This small molecule binds to this protein.
Small molecule (SMILES): C[C@H](CCCC(C)(C)O)[C@H]1CC[C@H]2[C@@H]3CC=C4C[C@@H](O)CC[C@]4(C)[C@H]3CC[C@]12C

Sequence of chain 1.A:
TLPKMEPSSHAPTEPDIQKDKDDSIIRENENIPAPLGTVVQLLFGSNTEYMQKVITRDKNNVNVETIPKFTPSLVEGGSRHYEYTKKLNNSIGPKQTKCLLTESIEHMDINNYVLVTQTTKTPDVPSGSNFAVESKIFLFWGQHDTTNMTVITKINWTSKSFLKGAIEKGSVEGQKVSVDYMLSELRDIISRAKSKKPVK

Binding-site contacts:
Ligand atom C5 contacts residue GLN178 of chain 1.A at 4.0 Å.
Ligand atom C6 contacts residue LYS89 of chain 1.A at 3.8 Å.
Ligand atom C12 contacts residue THR125 of chain 1.A at 4.0 Å.
Ligand atom O2 contacts residue ILE95 of chain 1.A at 3.6 Å (h-bond).
Ligand atom C25 contacts residue ILE95 of chain 1.A at 4.1 Å (hydrophobic).
Ligand atom C4 contacts residue SER181 of chain 1.A at 3.6 Å.
Ligand atom C2 contacts residue GLN121 of chain 1.A at 4.0 Å.
Ligand atom C21 contacts residue PHE134 of chain 1.A at 3.8 Å (hydrophobic).
Ligand atom C24 contacts residue ALA169 of chain 1.A at 4.0 Å (hydrophobic).
Ligand atom C21 contacts residue VAL128 of chain 1.A at 4.2 Å (hydrophobic).
Ligand atom C17 contacts residue GLY173 of chain 1.A at 4.0 Å.
Ligand atom C3 contacts residue SER181 of chain 1.A at 4.2 Å.
Ligand atom C8 contacts residue LYS89 of chain 1.A at 4.1 Å.
Ligand atom C6 contacts residue GLN178 of chain 1.A at 3.8 Å.
Ligand atom C15 contacts residue GLY177 of chain 1.A at 4.2 Å.
Ligand atom C6 contacts residue SER181 of chain 1.A at 3.6 Å.
Ligand atom C7 contacts residue GLY177 of chain 1.A at 3.7 Å.
Ligand atom C7 contacts residue LYS89 of chain 1.A at 3.8 Å.
Ligand atom C19 contacts residue CYS102 of chain 1.A at 3.7 Å (hydrophobic).
Ligand atom C18 contacts residue THR125 of chain 1.A at 3.9 Å.
Ligand atom C6 contacts residue GLY177 of chain 1.A at 4.0 Å.
Ligand atom C3 contacts residue GLN121 of chain 1.A at 3.7 Å.
Ligand atom C2 contacts residue THR123 of chain 1.A at 3.4 Å.
Ligand atom C7 contacts residue GLN178 of chain 1.A at 4.1 Å.
Ligand atom C19 contacts residue THR123 of chain 1.A at 4.0 Å.
Ligand atom C27 contacts residue GLY96 of chain 1.A at 3.7 Å.
Ligand atom C19 contacts residue TYR87 of chain 1.A at 4.0 Å (hydrophobic).
Ligand atom C26 contacts residue PRO129 of chain 1.A at 3.4 Å (hydrophobic).
Ligand atom C11 contacts residue VAL136 of chain 1.A at 4.0 Å (hydrophobic).
Ligand atom C16 contacts residue GLY173 of chain 1.A at 3.4 Å.
Ligand atom C21 contacts residue THR125 of chain 1.A at 4.2 Å.
Ligand atom C4 contacts residue TYR87 of chain 1.A at 3.8 Å (hydrophobic).
Ligand atom C27 contacts residue ILE95 of chain 1.A at 3.4 Å (hydrophobic).
Ligand atom O1 contacts residue GLN121 of chain 1.A at 2.8 Å (h-bond).
Ligand atom C11 contacts residue THR125 of chain 1.A at 3.7 Å.
Ligand atom C5 contacts residue SER181 of chain 1.A at 4.1 Å.
Ligand atom C17 contacts residue SER174 of chain 1.A at 3.9 Å.
Ligand atom C1 contacts residue THR123 of chain 1.A at 3.9 Å.
Ligand atom C12 contacts residue VAL136 of chain 1.A at 3.8 Å (hydrophobic).
Ligand atom C15 contacts residue GLY173 of chain 1.A at 4.0 Å.